Binding-site contacts:
Ligand atom C21 contacts residue TYR112 of chain 40.B at 3.3 Å (hydrophobic).
Ligand atom C10 contacts residue MET132 of chain 40.B at 3.3 Å (hydrophobic).
Ligand atom N3 contacts residue TYR159 of chain 40.B at 3.9 Å.
Ligand atom N4 contacts residue LEU240 of chain 40.B at 3.6 Å.
Ligand atom C7 contacts residue TYR159 of chain 40.B at 3.7 Å (hydrophobic).
Ligand atom C11 contacts residue ILE110 of chain 40.B at 3.6 Å (hydrophobic).
Ligand atom C12 contacts residue PHE237 of chain 40.B at 3.5 Å (hydrophobic).
Ligand atom C13 contacts residue VAL199 of chain 40.B at 3.7 Å (hydrophobic).
Ligand atom C11 contacts residue LEU134 of chain 40.B at 3.8 Å (hydrophobic).
Ligand atom C17 contacts residue TYR112 of chain 40.B at 3.8 Å (hydrophobic).
Ligand atom O23 contacts residue PHE237 of chain 40.B at 3.8 Å.
Ligand atom C25 contacts residue SER206 of chain 40.B at 3.8 Å.
Ligand atom C10 contacts residue ILE110 of chain 40.B at 3.5 Å (hydrophobic).
Ligand atom N3 contacts residue LEU240 of chain 40.B at 3.5 Å.
Ligand atom C17 contacts residue PHE237 of chain 40.B at 3.7 Å (hydrophobic).
Ligand atom C2 contacts residue TYR159 of chain 40.B at 3.5 Å (hydrophobic).
Ligand atom C21 contacts residue PHE237 of chain 40.B at 3.7 Å (hydrophobic).
Ligand atom C2 contacts residue ILE194 of chain 40.B at 3.5 Å (hydrophobic).
Ligand atom O23 contacts residue TYR112 of chain 40.B at 3.5 Å.
Ligand atom C4 contacts residue VAL196 of chain 40.B at 3.9 Å (hydrophobic).
Ligand atom C3 contacts residue TYR159 of chain 40.B at 3.6 Å (hydrophobic).
Ligand atom C13 contacts residue MET132 of chain 40.B at 3.8 Å (hydrophobic).
Ligand atom C1 contacts residue PRO181 of chain 40.B at 3.7 Å (hydrophobic).
Ligand atom O14 contacts residue MET132 of chain 40.B at 3.4 Å.
Ligand atom C20 contacts residue TYR205 of chain 40.B at 3.5 Å (hydrophobic).
Ligand atom C4 contacts residue TYR159 of chain 40.B at 3.5 Å (hydrophobic).
Ligand atom N4 contacts residue LEU134 of chain 40.B at 3.7 Å.
Ligand atom C5 contacts residue VAL196 of chain 40.B at 3.8 Å (hydrophobic).
Ligand atom N6 contacts residue VAL196 of chain 40.B at 3.9 Å.
Ligand atom C19 contacts residue TYR205 of chain 40.B at 3.7 Å (hydrophobic).
Ligand atom C8 contacts residue VAL199 of chain 40.B at 3.7 Å (hydrophobic).
Ligand atom C3 contacts residue ALA24 of chain 40.D at 3.5 Å (hydrophobic).
Ligand atom N3 contacts residue ILE194 of chain 40.B at 3.6 Å.
Ligand atom C18 contacts residue TYR112 of chain 40.B at 3.7 Å (hydrophobic).
Ligand atom C7 contacts residue VAL196 of chain 40.B at 3.6 Å (hydrophobic).
Ligand atom C25 contacts residue ASP236 of chain 40.B at 3.5 Å.
Ligand atom C8 contacts residue VAL196 of chain 40.B at 3.6 Å (hydrophobic).
Ligand atom C18 contacts residue PHE237 of chain 40.B at 3.6 Å (hydrophobic).
Ligand atom O22 contacts residue TYR112 of chain 40.B at 3.5 Å.
Ligand atom O22 contacts residue TYR205 of chain 40.B at 3.8 Å.

Sequence of chain 40.D:
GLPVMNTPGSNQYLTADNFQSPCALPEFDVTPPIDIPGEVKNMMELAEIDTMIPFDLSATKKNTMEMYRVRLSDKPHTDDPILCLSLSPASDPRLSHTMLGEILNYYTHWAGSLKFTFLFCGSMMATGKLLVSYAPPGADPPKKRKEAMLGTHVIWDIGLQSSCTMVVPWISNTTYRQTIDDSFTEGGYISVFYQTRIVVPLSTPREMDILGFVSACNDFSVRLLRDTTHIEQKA

Sequence of chain 40.B:
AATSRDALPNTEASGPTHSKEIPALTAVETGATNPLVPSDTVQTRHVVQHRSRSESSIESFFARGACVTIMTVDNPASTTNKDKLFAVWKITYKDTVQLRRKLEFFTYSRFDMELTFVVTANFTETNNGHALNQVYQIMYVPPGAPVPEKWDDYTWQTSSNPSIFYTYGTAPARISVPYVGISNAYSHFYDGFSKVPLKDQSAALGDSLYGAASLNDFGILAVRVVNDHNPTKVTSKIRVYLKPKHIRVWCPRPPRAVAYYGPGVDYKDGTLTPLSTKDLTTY

This protein binds this small molecule.
Small molecule (SMILES): CCOC(=O)c1ccc(OCCC2CCN(c3ccc(C)nn3)CC2)cc1